Binding-site contacts:
Ligand atom C7 contacts residue 3FG7 of chain 1.E at 3.5 Å.
Ligand atom C7 contacts residue ARG246 of chain 1.A at 4.4 Å.
Ligand atom C6 contacts residue T551 of chain 1.L at 4.0 Å.
Ligand atom O6 contacts residue GLN232 of chain 1.A at 2.7 Å (h-bond).
Ligand atom C6 contacts residue GLN232 of chain 1.A at 3.1 Å.
Ligand atom O6 contacts residue VAL234 of chain 1.A at 3.8 Å.
Ligand atom C2 contacts residue OMY6 of chain 1.E at 2.7 Å.
Ligand atom O3 contacts residue LEU243 of chain 1.A at 4.1 Å.
Ligand atom O6 contacts residue MSE233 of chain 1.A at 3.2 Å.
Ligand atom O7 contacts residue 3FG7 of chain 1.E at 3.5 Å (h-bond).
Ligand atom C7 contacts residue OMY6 of chain 1.E at 4.0 Å.
Ligand atom C6 contacts residue MSE233 of chain 1.A at 4.4 Å.
Ligand atom O7 contacts residue OMY6 of chain 1.E at 4.4 Å.
Ligand atom C3 contacts residue OMY6 of chain 1.E at 4.1 Å.
Ligand atom O4 contacts residue VAL234 of chain 1.A at 4.0 Å.
Ligand atom O6 contacts residue LEU243 of chain 1.A at 4.3 Å.
Ligand atom N2 contacts residue OMY6 of chain 1.E at 3.3 Å (h-bond).
Ligand atom O4 contacts residue MSE233 of chain 1.A at 4.5 Å.
Ligand atom O5 contacts residue OMY6 of chain 1.E at 2.4 Å (h-bond).
Ligand atom C6 contacts residue VAL234 of chain 1.A at 4.5 Å (hydrophobic).
Ligand atom O6 contacts residue T551 of chain 1.L at 3.6 Å.
Ligand atom C8 contacts residue OMY6 of chain 1.E at 4.3 Å.
Ligand atom C8 contacts residue 3FG7 of chain 1.E at 2.7 Å.
Ligand atom C4 contacts residue OMY6 of chain 1.E at 4.3 Å.
Ligand atom C4 contacts residue LEU243 of chain 1.A at 4.0 Å (hydrophobic).
Ligand atom C5 contacts residue OMY6 of chain 1.E at 3.6 Å.
Ligand atom O3 contacts residue ARG246 of chain 1.A at 4.1 Å.
Ligand atom C1 contacts residue OMY6 of chain 1.E at 1.5 Å.
Ligand atom C8 contacts residue ARG246 of chain 1.A at 3.1 Å.
Ligand atom C5 contacts residue GLN232 of chain 1.A at 4.5 Å.
Ligand atom O4 contacts residue LEU243 of chain 1.A at 3.3 Å.

The protein below binds the small molecule below.
Small molecule (SMILES): CC(=O)N[C@@H]1[C@@H](O)[C@H](O)[C@@H](CO)O[C@H]1O

Sequence of chain 1.A:
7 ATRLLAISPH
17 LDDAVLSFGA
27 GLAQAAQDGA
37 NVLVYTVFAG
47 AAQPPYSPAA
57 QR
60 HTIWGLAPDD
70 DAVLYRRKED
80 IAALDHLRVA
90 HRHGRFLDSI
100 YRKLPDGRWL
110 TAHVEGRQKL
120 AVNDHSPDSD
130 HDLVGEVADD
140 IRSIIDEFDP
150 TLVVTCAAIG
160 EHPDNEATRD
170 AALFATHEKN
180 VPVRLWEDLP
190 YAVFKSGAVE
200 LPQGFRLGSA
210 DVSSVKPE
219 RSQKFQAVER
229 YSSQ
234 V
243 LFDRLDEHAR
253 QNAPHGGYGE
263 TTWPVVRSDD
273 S